This protein binds this small molecule.
Small molecule (SMILES): CC(=O)N[C@@H]1[C@@H](O)[C@H](O)[C@@H](CO)O[C@H]1O

Binding-site contacts:
Ligand atom C8 contacts residue ASN45 of chain 1.A at 4.4 Å.
Ligand atom C7 contacts residue ASN45 of chain 1.A at 3.2 Å.
Ligand atom C6 contacts residue ASN45 of chain 1.A at 4.4 Å.
Ligand atom C1 contacts residue ASN45 of chain 1.A at 1.4 Å.
Ligand atom C7 contacts residue TYR44 of chain 1.A at 4.1 Å (hydrophobic).
Ligand atom C4 contacts residue ASN45 of chain 1.A at 4.2 Å.
Ligand atom C3 contacts residue ASN45 of chain 1.A at 3.8 Å.
Ligand atom O7 contacts residue TYR44 of chain 1.A at 4.0 Å.
Ligand atom C5 contacts residue ASN45 of chain 1.A at 3.7 Å.
Ligand atom C8 contacts residue TYR44 of chain 1.A at 3.6 Å (hydrophobic).
Ligand atom O7 contacts residue ASN45 of chain 1.A at 3.1 Å (h-bond).
Ligand atom C2 contacts residue ASN45 of chain 1.A at 2.4 Å.
Ligand atom N2 contacts residue ASN45 of chain 1.A at 2.9 Å (h-bond).
Ligand atom O5 contacts residue ASN45 of chain 1.A at 2.4 Å (h-bond).

Sequence of chain 1.A:
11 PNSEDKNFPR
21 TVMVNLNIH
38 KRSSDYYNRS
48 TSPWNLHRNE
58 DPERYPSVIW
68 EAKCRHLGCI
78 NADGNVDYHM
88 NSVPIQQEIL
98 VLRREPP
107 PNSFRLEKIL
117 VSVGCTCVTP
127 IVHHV